This small molecule binds to this protein.
Small molecule (SMILES): CC(=O)N[C@@H]1O[C@H](CO)[C@@H](O)[C@H](O)[C@H]1O

Binding-site contacts:
Ligand atom O3 contacts residue ALA673 of chain 1.A at 3.3 Å (h-bond).
Ligand atom C8 contacts residue ASP339 of chain 1.A at 3.8 Å.
Ligand atom C5 contacts residue LEU136 of chain 1.A at 3.9 Å (hydrophobic).
Ligand atom O5 contacts residue LEU136 of chain 1.A at 3.9 Å.
Ligand atom C6 contacts residue ASN484 of chain 1.A at 3.4 Å.
Ligand atom C8 contacts residue ASN284 of chain 1.A at 3.5 Å.
Ligand atom C3 contacts residue GLY675 of chain 1.A at 3.8 Å.
Ligand atom C7 contacts residue HIS377 of chain 1.A at 3.9 Å.
Ligand atom C5 contacts residue GLY135 of chain 1.A at 3.9 Å.
Ligand atom O4 contacts residue SER674 of chain 1.A at 3.4 Å.
Ligand atom C4 contacts residue ASN484 of chain 1.A at 4.0 Å.
Ligand atom N1 contacts residue HIS377 of chain 1.A at 2.9 Å (h-bond).
Ligand atom C6 contacts residue GLY135 of chain 1.A at 3.9 Å.
Ligand atom N1 contacts residue ASN284 of chain 1.A at 3.5 Å (h-bond).
Ligand atom C6 contacts residue HIS377 of chain 1.A at 3.5 Å.
Ligand atom C2 contacts residue HIS377 of chain 1.A at 3.7 Å.
Ligand atom O6 contacts residue ASN484 of chain 1.A at 3.1 Å (h-bond).
Ligand atom O2 contacts residue ASN284 of chain 1.A at 3.0 Å (h-bond).
Ligand atom C1 contacts residue HIS377 of chain 1.A at 3.8 Å.
Ligand atom O4 contacts residue ASN484 of chain 1.A at 3.2 Å (h-bond).
Ligand atom O6 contacts residue LEU139 of chain 1.A at 4.0 Å.
Ligand atom C2 contacts residue GLU672 of chain 1.A at 3.8 Å.
Ligand atom O3 contacts residue SER674 of chain 1.A at 3.0 Å (h-bond).
Ligand atom O2 contacts residue TYR573 of chain 1.A at 3.0 Å (h-bond).
Ligand atom C2 contacts residue ASN284 of chain 1.A at 4.0 Å.
Ligand atom O5 contacts residue HIS377 of chain 1.A at 3.6 Å.
Ligand atom O3 contacts residue GLY675 of chain 1.A at 3.1 Å (h-bond).
Ligand atom O7 contacts residue ASN284 of chain 1.A at 3.0 Å (h-bond).
Ligand atom O7 contacts residue LEU136 of chain 1.A at 3.9 Å.
Ligand atom C1 contacts residue ASN284 of chain 1.A at 3.8 Å.
Ligand atom O4 contacts residue GLY675 of chain 1.A at 2.7 Å (h-bond).
Ligand atom C8 contacts residue HIS377 of chain 1.A at 3.9 Å.
Ligand atom C4 contacts residue GLY675 of chain 1.A at 3.7 Å.
Ligand atom C3 contacts residue GLU672 of chain 1.A at 3.3 Å.
Ligand atom O6 contacts residue HIS377 of chain 1.A at 2.6 Å (h-bond).
Ligand atom O2 contacts residue GLU672 of chain 1.A at 3.1 Å (salt-bridge).
Ligand atom O3 contacts residue GLU672 of chain 1.A at 2.6 Å (salt-bridge).
Ligand atom O7 contacts residue ASP283 of chain 1.A at 4.0 Å.
Ligand atom O6 contacts residue VAL455 of chain 1.A at 3.5 Å.
Ligand atom C7 contacts residue ASN284 of chain 1.A at 3.1 Å.

Sequence of chain 1.A:
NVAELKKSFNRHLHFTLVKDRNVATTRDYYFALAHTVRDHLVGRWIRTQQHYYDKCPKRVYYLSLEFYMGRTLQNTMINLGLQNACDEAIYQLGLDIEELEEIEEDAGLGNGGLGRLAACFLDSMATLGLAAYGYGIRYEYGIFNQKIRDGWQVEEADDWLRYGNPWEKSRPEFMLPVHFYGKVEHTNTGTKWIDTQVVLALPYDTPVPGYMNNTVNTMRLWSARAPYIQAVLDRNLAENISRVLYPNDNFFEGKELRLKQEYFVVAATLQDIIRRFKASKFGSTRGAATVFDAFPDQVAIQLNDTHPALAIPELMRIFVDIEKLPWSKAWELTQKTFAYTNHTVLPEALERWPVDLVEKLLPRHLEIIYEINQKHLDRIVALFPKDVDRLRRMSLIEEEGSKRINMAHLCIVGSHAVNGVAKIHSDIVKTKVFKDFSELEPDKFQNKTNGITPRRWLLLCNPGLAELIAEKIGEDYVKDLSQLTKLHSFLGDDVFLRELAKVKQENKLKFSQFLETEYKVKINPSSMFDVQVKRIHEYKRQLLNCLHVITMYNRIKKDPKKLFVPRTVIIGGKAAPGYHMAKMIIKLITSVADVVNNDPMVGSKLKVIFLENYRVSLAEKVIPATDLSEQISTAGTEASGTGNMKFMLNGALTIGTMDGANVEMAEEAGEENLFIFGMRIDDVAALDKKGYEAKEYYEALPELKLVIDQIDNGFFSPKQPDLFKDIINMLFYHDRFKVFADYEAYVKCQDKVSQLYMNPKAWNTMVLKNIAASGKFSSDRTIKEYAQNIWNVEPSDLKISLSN